Binding-site contacts:
Ligand atom C54 contacts residue TYR121 of chain 1.D at 3.4 Å (hydrophobic).
Ligand atom N18 contacts residue GLY158 of chain 1.D at 3.3 Å.
Ligand atom O51 contacts residue ASN156 of chain 1.D at 3.4 Å (h-bond).
Ligand atom F27 contacts residue PHE211 of chain 1.D at 3.1 Å.
Ligand atom O29 contacts residue TYR215 of chain 1.D at 3.3 Å.
Ligand atom OA5 contacts residue TYR65 of chain 1.A at 2.6 Å (h-bond).
Ligand atom C21 contacts residue GLY158 of chain 1.D at 3.5 Å.
Ligand atom CA0 contacts residue PRO66 of chain 1.A at 2.9 Å (hydrophobic).
Ligand atom OA7 contacts residue PHE58 of chain 1.A at 3.2 Å.
Ligand atom CA2 contacts residue ILE76 of chain 1.A at 3.4 Å (hydrophobic).
Ligand atom C73 contacts residue ASN34 of chain 1.A at 3.4 Å.
Ligand atom CAC contacts residue ALA162 of chain 1.D at 3.3 Å (hydrophobic).
Ligand atom C75 contacts residue TYR79 of chain 1.A at 3.3 Å (hydrophobic).
Ligand atom C37 contacts residue VAL161 of chain 1.D at 3.3 Å (hydrophobic).
Ligand atom N90 contacts residue HIS77 of chain 1.A at 2.9 Å (h-bond).
Ligand atom C64 contacts residue GLN131 of chain 1.D at 3.4 Å.
Ligand atom CL01 contacts residue PHE125 of chain 1.D at 3.3 Å.
Ligand atom C42 contacts residue GLU116 of chain 1.D at 3.0 Å.
Ligand atom C70 contacts residue ASN34 of chain 1.A at 3.2 Å.
Ligand atom C85 contacts residue HIS82 of chain 1.A at 3.4 Å.
Ligand atom OA8 contacts residue GLN131 of chain 1.D at 3.0 Å (h-bond).
Ligand atom O24 contacts residue TRP157 of chain 1.D at 3.4 Å.
Ligand atom C47 contacts residue TYR215 of chain 1.D at 3.1 Å (hydrophobic).
Ligand atom OA8 contacts residue ASN34 of chain 1.A at 2.6 Å (h-bond).
Ligand atom C88 contacts residue HIS77 of chain 1.A at 3.2 Å.
Ligand atom O51 contacts residue GLY158 of chain 1.D at 3.3 Å (h-bond).
Ligand atom S34 contacts residue GLU116 of chain 1.D at 3.4 Å.
Ligand atom O86 contacts residue SER78 of chain 1.A at 2.8 Å (h-bond).
Ligand atom O24 contacts residue GLY158 of chain 1.D at 3.4 Å (h-bond).
Ligand atom F28 contacts residue LEU214 of chain 1.D at 3.3 Å.
Ligand atom C68 contacts residue ASN34 of chain 1.A at 3.4 Å.
Ligand atom C44 contacts residue GLU116 of chain 1.D at 3.0 Å.
Ligand atom OA7 contacts residue HIS82 of chain 1.A at 3.3 Å.
Ligand atom C48 contacts residue TYR215 of chain 1.D at 3.4 Å (hydrophobic).
Ligand atom N18 contacts residue ASN156 of chain 1.D at 3.4 Å (h-bond).
Ligand atom C57 contacts residue LEU150 of chain 1.D at 3.5 Å (hydrophobic).
Ligand atom C48 contacts residue GLU116 of chain 1.D at 3.2 Å.
Ligand atom O86 contacts residue HIS82 of chain 1.A at 2.5 Å (h-bond).
Ligand atom C61 contacts residue GLU149 of chain 1.D at 3.4 Å.
Ligand atom C39 contacts residue TYR121 of chain 1.D at 3.5 Å (hydrophobic).

A protein and the small-molecule ligand that binds it are described below.
Small molecule (SMILES): Cc1ncsc1-c1ccc([C@H](C)NC(=O)[C@@H]2C[C@@H]([O])CN2C(=O)[C@@H](NC(=O)CCCCCCC(=O)N2CCN(C[C@]3(C)CCC(c4ccc(Cl)cc4)=C(CN4CCN(c5ccc(C(=O)NS(=O)(=O)c6ccc(N[C@H](CCN7CCOCC7)CSc7ccccc7)c(S(=O)(=O)C(F)(F)F)c6)cc5)CC4)C3)CC2)C(C)(C)C)cc1

Sequence of chain 1.A:
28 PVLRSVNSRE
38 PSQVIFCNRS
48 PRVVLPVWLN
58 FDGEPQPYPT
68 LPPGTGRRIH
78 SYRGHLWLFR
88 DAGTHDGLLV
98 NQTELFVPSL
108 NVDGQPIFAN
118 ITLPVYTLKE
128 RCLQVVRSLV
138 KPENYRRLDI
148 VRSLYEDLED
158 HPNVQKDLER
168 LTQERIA

Sequence of chain 1.D:
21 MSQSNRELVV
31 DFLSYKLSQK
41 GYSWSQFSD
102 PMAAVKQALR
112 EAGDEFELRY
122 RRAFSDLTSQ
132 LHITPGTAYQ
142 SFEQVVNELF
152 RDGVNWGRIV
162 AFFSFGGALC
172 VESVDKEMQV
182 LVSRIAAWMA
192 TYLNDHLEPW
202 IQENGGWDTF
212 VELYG